Binding-site contacts:
Ligand atom C4 contacts residue ASN400 of chain 1.A at 4.2 Å.
Ligand atom N2 contacts residue ASN508 of chain 1.A at 4.2 Å.
Ligand atom C5 contacts residue LEU507 of chain 1.A at 3.6 Å (hydrophobic).
Ligand atom C6 contacts residue LEU507 of chain 1.A at 3.2 Å (hydrophobic).
Ligand atom C1 contacts residue ASN400 of chain 1.A at 1.4 Å.
Ligand atom C5 contacts residue ASN508 of chain 1.A at 3.4 Å.
Ligand atom C4 contacts residue ASN508 of chain 1.A at 3.7 Å.
Ligand atom C7 contacts residue HIS410 of chain 1.A at 4.3 Å.
Ligand atom O4 contacts residue ASN508 of chain 1.A at 3.7 Å.
Ligand atom O5 contacts residue ASN400 of chain 1.A at 2.4 Å (h-bond).
Ligand atom O3 contacts residue HIS410 of chain 1.A at 4.3 Å.
Ligand atom O6 contacts residue GLN404 of chain 1.A at 3.4 Å.
Ligand atom N2 contacts residue ASN400 of chain 1.A at 2.9 Å (h-bond).
Ligand atom C3 contacts residue ASN400 of chain 1.A at 3.8 Å.
Ligand atom O5 contacts residue LEU507 of chain 1.A at 3.9 Å.
Ligand atom C5 contacts residue ASN400 of chain 1.A at 3.7 Å.
Ligand atom O6 contacts residue LEU507 of chain 1.A at 3.2 Å (h-bond).
Ligand atom C2 contacts residue ASN508 of chain 1.A at 3.9 Å.
Ligand atom O5 contacts residue GLN404 of chain 1.A at 3.9 Å.
Ligand atom O6 contacts residue ASN508 of chain 1.A at 4.4 Å.
Ligand atom C1 contacts residue ASN508 of chain 1.A at 3.6 Å.
Ligand atom C2 contacts residue ASN400 of chain 1.A at 2.5 Å.
Ligand atom C6 contacts residue GLN404 of chain 1.A at 4.4 Å.
Ligand atom O7 contacts residue ASN400 of chain 1.A at 3.1 Å (h-bond).
Ligand atom C8 contacts residue ASN400 of chain 1.A at 4.3 Å.
Ligand atom C6 contacts residue ASN508 of chain 1.A at 4.0 Å.
Ligand atom C7 contacts residue ASN400 of chain 1.A at 3.2 Å.
Ligand atom O3 contacts residue ASN508 of chain 1.A at 4.4 Å.
Ligand atom C8 contacts residue HIS410 of chain 1.A at 3.5 Å.
Ligand atom C3 contacts residue ASN508 of chain 1.A at 3.3 Å.
Ligand atom O5 contacts residue ASN508 of chain 1.A at 4.0 Å.
Ligand atom O6 contacts residue ASN400 of chain 1.A at 4.1 Å.

Sequence of chain 1.A:
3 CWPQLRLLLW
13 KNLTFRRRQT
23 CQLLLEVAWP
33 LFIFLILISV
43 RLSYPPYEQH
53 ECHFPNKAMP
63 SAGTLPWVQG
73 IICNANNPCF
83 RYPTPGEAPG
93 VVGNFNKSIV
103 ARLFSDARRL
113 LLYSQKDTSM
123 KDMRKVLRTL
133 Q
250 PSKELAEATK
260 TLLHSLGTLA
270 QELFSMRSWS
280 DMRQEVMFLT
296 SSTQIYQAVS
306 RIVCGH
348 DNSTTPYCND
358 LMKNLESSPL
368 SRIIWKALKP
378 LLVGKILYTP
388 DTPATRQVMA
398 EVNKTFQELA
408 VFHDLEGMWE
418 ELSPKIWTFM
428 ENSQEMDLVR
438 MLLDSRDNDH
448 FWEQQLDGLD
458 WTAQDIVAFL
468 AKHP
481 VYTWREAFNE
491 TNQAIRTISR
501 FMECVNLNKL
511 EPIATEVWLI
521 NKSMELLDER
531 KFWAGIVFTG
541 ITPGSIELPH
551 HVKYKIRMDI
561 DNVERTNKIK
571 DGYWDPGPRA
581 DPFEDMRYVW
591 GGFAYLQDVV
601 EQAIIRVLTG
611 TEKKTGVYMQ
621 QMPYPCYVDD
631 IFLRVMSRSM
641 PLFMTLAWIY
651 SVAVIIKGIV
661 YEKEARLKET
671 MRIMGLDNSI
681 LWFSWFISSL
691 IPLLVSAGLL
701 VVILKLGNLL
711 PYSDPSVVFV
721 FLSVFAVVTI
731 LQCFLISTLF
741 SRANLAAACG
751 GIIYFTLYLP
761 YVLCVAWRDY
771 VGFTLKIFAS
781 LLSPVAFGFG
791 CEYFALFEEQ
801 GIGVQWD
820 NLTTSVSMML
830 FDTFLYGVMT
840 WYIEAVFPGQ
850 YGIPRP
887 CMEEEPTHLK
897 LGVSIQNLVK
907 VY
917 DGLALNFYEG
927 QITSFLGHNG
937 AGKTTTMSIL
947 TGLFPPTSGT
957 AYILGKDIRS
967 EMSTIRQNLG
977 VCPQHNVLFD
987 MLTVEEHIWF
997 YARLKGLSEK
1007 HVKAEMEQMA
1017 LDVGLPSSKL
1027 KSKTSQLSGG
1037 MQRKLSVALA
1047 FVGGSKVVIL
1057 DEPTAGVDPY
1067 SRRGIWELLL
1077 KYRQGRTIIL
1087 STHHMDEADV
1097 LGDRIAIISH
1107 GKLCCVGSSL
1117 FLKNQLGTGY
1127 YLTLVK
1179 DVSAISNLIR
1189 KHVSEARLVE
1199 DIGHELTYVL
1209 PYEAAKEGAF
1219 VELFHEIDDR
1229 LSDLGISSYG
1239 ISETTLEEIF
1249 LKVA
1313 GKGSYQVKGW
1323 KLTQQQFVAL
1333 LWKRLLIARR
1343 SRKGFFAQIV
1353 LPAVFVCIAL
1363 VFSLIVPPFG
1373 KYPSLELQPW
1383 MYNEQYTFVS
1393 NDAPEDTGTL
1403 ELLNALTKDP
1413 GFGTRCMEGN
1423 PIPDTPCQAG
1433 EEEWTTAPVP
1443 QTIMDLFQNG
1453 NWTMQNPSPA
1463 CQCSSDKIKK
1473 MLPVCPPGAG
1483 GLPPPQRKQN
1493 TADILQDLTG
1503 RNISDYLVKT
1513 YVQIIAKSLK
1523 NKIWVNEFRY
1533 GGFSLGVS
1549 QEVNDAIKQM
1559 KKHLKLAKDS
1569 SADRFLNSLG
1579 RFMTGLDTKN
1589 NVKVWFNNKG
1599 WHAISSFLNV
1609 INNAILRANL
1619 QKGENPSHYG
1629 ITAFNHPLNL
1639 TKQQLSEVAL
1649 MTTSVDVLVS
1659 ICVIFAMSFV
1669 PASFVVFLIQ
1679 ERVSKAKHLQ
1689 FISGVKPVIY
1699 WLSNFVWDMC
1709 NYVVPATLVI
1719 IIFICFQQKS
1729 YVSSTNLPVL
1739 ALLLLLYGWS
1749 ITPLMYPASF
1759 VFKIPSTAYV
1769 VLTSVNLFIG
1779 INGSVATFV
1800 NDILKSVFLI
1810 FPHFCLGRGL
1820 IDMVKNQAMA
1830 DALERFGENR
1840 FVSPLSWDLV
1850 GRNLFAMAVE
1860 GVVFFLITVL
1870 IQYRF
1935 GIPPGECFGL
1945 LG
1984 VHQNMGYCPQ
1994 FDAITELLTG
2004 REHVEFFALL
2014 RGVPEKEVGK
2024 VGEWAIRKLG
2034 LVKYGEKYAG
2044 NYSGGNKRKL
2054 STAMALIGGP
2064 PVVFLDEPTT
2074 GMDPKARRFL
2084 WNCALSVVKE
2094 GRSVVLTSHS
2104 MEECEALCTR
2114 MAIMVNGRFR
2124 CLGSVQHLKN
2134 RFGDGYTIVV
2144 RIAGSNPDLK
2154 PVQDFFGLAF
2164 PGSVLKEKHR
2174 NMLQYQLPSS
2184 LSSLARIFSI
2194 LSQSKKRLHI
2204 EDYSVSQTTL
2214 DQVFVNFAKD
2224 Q

The protein below binds the small molecule below.
Small molecule (SMILES): CC(=O)N[C@H]1[C@H](O[C@H]2[C@H](O)[C@@H](NC(C)=O)CO[C@@H]2CO)O[C@H](CO)[C@@H](O)[C@@H]1O